Binding-site contacts:
Ligand atom O5 contacts residue SER803 of chain 1.C at 3.2 Å (h-bond).
Ligand atom N2 contacts residue ASN801 of chain 1.C at 2.9 Å (h-bond).
Ligand atom C6 contacts residue SER803 of chain 1.C at 4.1 Å.
Ligand atom C7 contacts residue ASN801 of chain 1.C at 3.5 Å.
Ligand atom C2 contacts residue ASN801 of chain 1.C at 2.5 Å.
Ligand atom C1 contacts residue SER803 of chain 1.C at 3.3 Å.
Ligand atom O6 contacts residue GLN804 of chain 1.C at 4.1 Å.
Ligand atom C3 contacts residue ASN801 of chain 1.C at 3.8 Å.
Ligand atom C4 contacts residue ASN801 of chain 1.C at 4.2 Å.
Ligand atom O7 contacts residue ASN801 of chain 1.C at 3.8 Å.
Ligand atom C6 contacts residue GLN804 of chain 1.C at 3.8 Å.
Ligand atom C5 contacts residue ASN801 of chain 1.C at 3.7 Å.
Ligand atom C5 contacts residue SER803 of chain 1.C at 3.4 Å.
Ligand atom C1 contacts residue ASN801 of chain 1.C at 1.4 Å.
Ligand atom O5 contacts residue ASN801 of chain 1.C at 2.4 Å (h-bond).

A protein and the small-molecule ligand that binds it are described below.
Small molecule (SMILES): CC(=O)N[C@@H]1[C@@H](O)[C@H](O)[C@@H](CO)O[C@H]1O

Sequence of chain 1.C:
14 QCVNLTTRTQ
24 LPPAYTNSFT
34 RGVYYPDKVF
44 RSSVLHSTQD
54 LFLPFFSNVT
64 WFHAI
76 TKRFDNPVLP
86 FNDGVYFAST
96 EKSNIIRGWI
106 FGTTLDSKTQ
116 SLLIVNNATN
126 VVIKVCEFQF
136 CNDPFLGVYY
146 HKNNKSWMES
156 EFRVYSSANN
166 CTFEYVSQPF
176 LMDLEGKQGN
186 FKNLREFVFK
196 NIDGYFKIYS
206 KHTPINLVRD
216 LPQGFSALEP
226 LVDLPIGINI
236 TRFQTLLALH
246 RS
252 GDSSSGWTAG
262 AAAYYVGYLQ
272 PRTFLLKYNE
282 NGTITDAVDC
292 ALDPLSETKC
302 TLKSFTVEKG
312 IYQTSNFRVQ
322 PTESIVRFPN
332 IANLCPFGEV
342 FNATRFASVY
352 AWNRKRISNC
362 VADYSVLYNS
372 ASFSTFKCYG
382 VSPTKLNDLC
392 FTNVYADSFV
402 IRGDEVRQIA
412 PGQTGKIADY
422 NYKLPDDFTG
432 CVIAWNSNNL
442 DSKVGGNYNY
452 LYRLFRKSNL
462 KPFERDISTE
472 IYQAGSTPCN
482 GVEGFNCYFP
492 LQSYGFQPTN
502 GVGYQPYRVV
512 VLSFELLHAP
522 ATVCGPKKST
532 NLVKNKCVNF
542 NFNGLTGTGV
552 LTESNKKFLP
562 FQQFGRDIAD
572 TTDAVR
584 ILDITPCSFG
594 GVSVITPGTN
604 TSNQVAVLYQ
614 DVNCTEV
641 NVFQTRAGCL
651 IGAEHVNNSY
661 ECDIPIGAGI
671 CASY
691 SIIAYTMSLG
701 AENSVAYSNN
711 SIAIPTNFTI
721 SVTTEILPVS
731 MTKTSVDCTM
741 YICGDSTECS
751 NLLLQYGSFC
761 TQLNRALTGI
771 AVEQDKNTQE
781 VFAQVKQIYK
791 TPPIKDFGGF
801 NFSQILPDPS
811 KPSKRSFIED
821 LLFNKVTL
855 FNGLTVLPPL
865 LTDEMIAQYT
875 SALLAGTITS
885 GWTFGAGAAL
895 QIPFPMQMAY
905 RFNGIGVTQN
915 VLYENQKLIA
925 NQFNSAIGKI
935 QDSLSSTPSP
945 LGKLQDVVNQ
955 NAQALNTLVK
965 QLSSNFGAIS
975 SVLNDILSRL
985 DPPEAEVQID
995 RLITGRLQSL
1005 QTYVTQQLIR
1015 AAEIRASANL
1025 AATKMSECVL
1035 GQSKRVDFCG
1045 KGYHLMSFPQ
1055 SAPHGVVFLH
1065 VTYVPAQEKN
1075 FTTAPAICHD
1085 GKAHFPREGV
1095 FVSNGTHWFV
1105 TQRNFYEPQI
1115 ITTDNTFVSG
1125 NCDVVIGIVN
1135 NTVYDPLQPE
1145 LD